Sequence of chain 1.A:
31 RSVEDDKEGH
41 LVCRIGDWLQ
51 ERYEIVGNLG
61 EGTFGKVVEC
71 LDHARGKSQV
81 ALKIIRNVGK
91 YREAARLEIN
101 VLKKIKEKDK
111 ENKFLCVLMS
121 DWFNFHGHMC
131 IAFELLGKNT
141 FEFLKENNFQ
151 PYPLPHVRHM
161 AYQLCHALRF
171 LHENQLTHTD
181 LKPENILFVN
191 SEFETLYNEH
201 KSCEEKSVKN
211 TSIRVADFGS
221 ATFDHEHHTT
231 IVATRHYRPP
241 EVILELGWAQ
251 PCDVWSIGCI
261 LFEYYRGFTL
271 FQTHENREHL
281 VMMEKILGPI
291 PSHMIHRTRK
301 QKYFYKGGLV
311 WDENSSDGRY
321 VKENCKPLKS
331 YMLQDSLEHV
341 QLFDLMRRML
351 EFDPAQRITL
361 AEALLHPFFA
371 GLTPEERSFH

Binding-site contacts:
Ligand atom CAH contacts residue ASP217 of chain 1.A at 3.8 Å.
Ligand atom CAW contacts residue LEU136 of chain 1.A at 3.6 Å (hydrophobic).
Ligand atom NAA contacts residue VAL117 of chain 1.A at 3.6 Å.
Ligand atom NAR contacts residue GLY137 of chain 1.A at 3.5 Å (h-bond).
Ligand atom NAA contacts residue PHE133 of chain 1.A at 3.6 Å.
Ligand atom CAJ contacts residue ASN185 of chain 1.A at 3.6 Å.
Ligand atom CAN contacts residue LEU59 of chain 1.A at 3.6 Å (hydrophobic).
Ligand atom OAD contacts residue LEU59 of chain 1.A at 3.7 Å.
Ligand atom CAL contacts residue LEU59 of chain 1.A at 3.8 Å (hydrophobic).
Ligand atom NAA contacts residue ALA81 of chain 1.A at 3.8 Å.
Ligand atom NBA contacts residue LEU187 of chain 1.A at 3.4 Å.
Ligand atom NAO contacts residue LEU187 of chain 1.A at 3.9 Å.
Ligand atom NAA contacts residue LEU187 of chain 1.A at 3.8 Å.
Ligand atom CAM contacts residue LYS138 of chain 1.A at 3.9 Å.
Ligand atom NAR contacts residue LEU135 of chain 1.A at 3.8 Å.
Ligand atom NAR contacts residue LEU136 of chain 1.A at 2.9 Å (h-bond).
Ligand atom CAK contacts residue LYS138 of chain 1.A at 3.8 Å.
Ligand atom CAT contacts residue GLU134 of chain 1.A at 3.9 Å.
Ligand atom CAT contacts residue LEU187 of chain 1.A at 3.5 Å (hydrophobic).
Ligand atom CAK contacts residue LEU136 of chain 1.A at 3.4 Å (hydrophobic).
Ligand atom CAK contacts residue GLY137 of chain 1.A at 3.4 Å.
Ligand atom NAO contacts residue ALA81 of chain 1.A at 3.6 Å.
Ligand atom SBB contacts residue LEU59 of chain 1.A at 3.6 Å.
Ligand atom CAS contacts residue LEU187 of chain 1.A at 3.7 Å (hydrophobic).
Ligand atom CAT contacts residue LEU136 of chain 1.A at 3.9 Å (hydrophobic).
Ligand atom NAO contacts residue LEU136 of chain 1.A at 2.9 Å (h-bond).
Ligand atom NAB contacts residue LEU59 of chain 1.A at 2.8 Å (h-bond).
Ligand atom FAG contacts residue LEU187 of chain 1.A at 3.0 Å.
Ligand atom NBA contacts residue ALA81 of chain 1.A at 3.6 Å.
Ligand atom CAX contacts residue LEU136 of chain 1.A at 3.6 Å (hydrophobic).
Ligand atom SAE contacts residue PHE133 of chain 1.A at 3.6 Å.
Ligand atom FAG contacts residue ALA216 of chain 1.A at 3.7 Å.
Ligand atom CAT contacts residue ALA81 of chain 1.A at 3.4 Å (hydrophobic).
Ligand atom OAC contacts residue LYS138 of chain 1.A at 2.6 Å (salt-bridge).
Ligand atom NAP contacts residue LEU187 of chain 1.A at 3.8 Å.
Ligand atom NAA contacts residue GLU134 of chain 1.A at 2.9 Å (salt-bridge).
Ligand atom CAW contacts residue GLY137 of chain 1.A at 3.5 Å.
Ligand atom OAD contacts residue GLU142 of chain 1.A at 3.7 Å.
Ligand atom FAF contacts residue VAL67 of chain 1.A at 3.3 Å.
Ligand atom FAG contacts residue GLU184 of chain 1.A at 3.7 Å.

The protein below binds the small molecule below.
Small molecule (SMILES): Nc1nc(Nc2ccc(S(N)(=O)=O)cc2)nn1C(=S)Nc1c(F)cccc1F